Sequence of chain 1.B:
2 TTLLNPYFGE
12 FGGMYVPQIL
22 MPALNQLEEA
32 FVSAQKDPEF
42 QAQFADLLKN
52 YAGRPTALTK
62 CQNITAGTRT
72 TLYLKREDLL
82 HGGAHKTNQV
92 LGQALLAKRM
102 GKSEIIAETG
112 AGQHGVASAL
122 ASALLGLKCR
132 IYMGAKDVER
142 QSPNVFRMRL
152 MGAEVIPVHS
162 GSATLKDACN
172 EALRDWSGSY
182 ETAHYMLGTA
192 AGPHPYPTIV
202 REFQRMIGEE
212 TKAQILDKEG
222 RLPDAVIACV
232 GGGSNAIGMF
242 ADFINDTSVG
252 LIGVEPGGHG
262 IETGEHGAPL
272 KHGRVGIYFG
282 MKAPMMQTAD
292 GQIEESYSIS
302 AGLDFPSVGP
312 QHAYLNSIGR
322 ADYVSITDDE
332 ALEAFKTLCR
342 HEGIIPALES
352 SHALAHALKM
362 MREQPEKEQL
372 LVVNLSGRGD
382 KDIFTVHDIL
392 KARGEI

Sequence of chain 1.A:
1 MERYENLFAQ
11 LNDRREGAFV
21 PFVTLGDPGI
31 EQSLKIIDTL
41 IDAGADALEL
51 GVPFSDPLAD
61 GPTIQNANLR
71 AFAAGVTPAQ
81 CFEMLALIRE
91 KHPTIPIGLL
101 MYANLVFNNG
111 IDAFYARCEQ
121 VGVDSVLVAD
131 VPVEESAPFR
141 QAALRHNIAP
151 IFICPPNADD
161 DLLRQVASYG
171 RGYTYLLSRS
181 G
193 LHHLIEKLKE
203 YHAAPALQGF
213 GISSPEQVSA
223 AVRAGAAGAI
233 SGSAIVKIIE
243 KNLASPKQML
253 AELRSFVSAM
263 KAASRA

Binding-site contacts:
Ligand atom O20 contacts residue ILE64 of chain 1.A at 3.5 Å.
Ligand atom O19 contacts residue SER233 of chain 1.A at 3.8 Å.
Ligand atom C5 contacts residue PHE212 of chain 1.A at 3.8 Å (hydrophobic).
Ligand atom C12 contacts residue GLU49 of chain 1.A at 3.5 Å.
Ligand atom C16 contacts residue TYR175 of chain 1.A at 3.5 Å (hydrophobic).
Ligand atom O20 contacts residue SER235 of chain 1.A at 2.6 Å (h-bond).
Ligand atom O19 contacts residue GLY234 of chain 1.A at 2.8 Å (h-bond).
Ligand atom O20 contacts residue GLY234 of chain 1.A at 3.8 Å.
Ligand atom O17 contacts residue PHE212 of chain 1.A at 3.6 Å.
Ligand atom C8 contacts residue ALA59 of chain 1.A at 3.8 Å (hydrophobic).
Ligand atom O14 contacts residue TYR175 of chain 1.A at 2.6 Å (h-bond).
Ligand atom F10 contacts residue ALA129 of chain 1.A at 3.4 Å.
Ligand atom C3 contacts residue PHE212 of chain 1.A at 3.6 Å (hydrophobic).
Ligand atom N13 contacts residue TYR175 of chain 1.A at 3.8 Å.
Ligand atom C4 contacts residue PHE212 of chain 1.A at 3.5 Å (hydrophobic).
Ligand atom O21 contacts residue PHE212 of chain 1.A at 3.3 Å.
Ligand atom F11 contacts residue PHE212 of chain 1.A at 3.7 Å.
Ligand atom C6 contacts residue ASP60 of chain 1.A at 3.8 Å.
Ligand atom F10 contacts residue LEU127 of chain 1.A at 3.6 Å.
Ligand atom C2 contacts residue LEU100 of chain 1.A at 3.8 Å (hydrophobic).
Ligand atom F9 contacts residue ALA59 of chain 1.A at 3.3 Å.
Ligand atom C16 contacts residue GLY234 of chain 1.A at 3.7 Å.
Ligand atom O7 contacts residue ALA59 of chain 1.A at 3.1 Å.
Ligand atom O19 contacts residue SER235 of chain 1.A at 3.3 Å (h-bond).
Ligand atom F10 contacts residue ILE153 of chain 1.A at 3.4 Å.
Ligand atom C12 contacts residue TYR175 of chain 1.A at 3.1 Å (hydrophobic).
Ligand atom O14 contacts residue GLU49 of chain 1.A at 2.6 Å (salt-bridge).
Ligand atom F11 contacts residue ILE153 of chain 1.A at 3.6 Å.
Ligand atom C6 contacts residue ALA59 of chain 1.A at 3.7 Å (hydrophobic).
Ligand atom C5 contacts residue LEU100 of chain 1.A at 3.6 Å (hydrophobic).
Ligand atom F9 contacts residue PRO18 of chain 1.B at 3.4 Å.
Ligand atom P18 contacts residue SER235 of chain 1.A at 3.6 Å.
Ligand atom C5 contacts residue ASP60 of chain 1.A at 3.5 Å.
Ligand atom F9 contacts residue ALA129 of chain 1.A at 3.0 Å.
Ligand atom C4 contacts residue TYR175 of chain 1.A at 3.6 Å (hydrophobic).
Ligand atom O21 contacts residue GLY213 of chain 1.A at 2.8 Å (h-bond).
Ligand atom O7 contacts residue ALA129 of chain 1.A at 3.5 Å.
Ligand atom C4 contacts residue LEU100 of chain 1.A at 3.6 Å (hydrophobic).
Ligand atom C15 contacts residue GLY234 of chain 1.A at 3.7 Å.
Ligand atom C3 contacts residue TYR175 of chain 1.A at 3.5 Å (hydrophobic).

The small molecule below binds the protein below.
Small molecule (SMILES): O=C(NCCOP(=O)(O)O)c1ccc(OC(F)(F)F)cc1